Sequence of chain 56.E:
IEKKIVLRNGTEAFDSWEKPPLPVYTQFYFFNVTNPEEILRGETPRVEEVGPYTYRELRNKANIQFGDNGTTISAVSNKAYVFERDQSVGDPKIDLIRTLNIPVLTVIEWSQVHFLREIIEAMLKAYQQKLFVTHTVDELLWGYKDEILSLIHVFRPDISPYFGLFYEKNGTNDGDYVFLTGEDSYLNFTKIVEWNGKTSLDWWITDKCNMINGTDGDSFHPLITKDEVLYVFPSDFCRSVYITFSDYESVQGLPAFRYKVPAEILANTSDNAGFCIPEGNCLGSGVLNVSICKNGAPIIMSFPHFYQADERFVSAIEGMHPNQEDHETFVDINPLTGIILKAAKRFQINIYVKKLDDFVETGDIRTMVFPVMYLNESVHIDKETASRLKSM

Binding-site contacts:
Ligand atom O7 contacts residue LEU70 of chain 56.E at 3.7 Å.
Ligand atom C2 contacts residue VAL94 of chain 56.E at 4.3 Å (hydrophobic).
Ligand atom C7 contacts residue TYR93 of chain 56.E at 4.3 Å (hydrophobic).
Ligand atom N2 contacts residue ASN182 of chain 56.E at 2.9 Å (h-bond).
Ligand atom C4 contacts residue ASN182 of chain 56.E at 4.3 Å.
Ligand atom C7 contacts residue TRP154 of chain 56.E at 4.5 Å (hydrophobic).
Ligand atom O5 contacts residue ASN182 of chain 56.E at 2.4 Å (h-bond).
Ligand atom C1 contacts residue TYR93 of chain 56.E at 3.8 Å (hydrophobic).
Ligand atom O3 contacts residue VAL94 of chain 56.E at 4.5 Å.
Ligand atom C7 contacts residue ASN182 of chain 56.E at 3.1 Å.
Ligand atom C8 contacts residue TRP154 of chain 56.E at 3.6 Å (hydrophobic).
Ligand atom C3 contacts residue TYR93 of chain 56.E at 3.8 Å (hydrophobic).
Ligand atom C3 contacts residue VAL94 of chain 56.E at 4.4 Å (hydrophobic).
Ligand atom N2 contacts residue TYR93 of chain 56.E at 3.3 Å (h-bond).
Ligand atom C2 contacts residue ASN182 of chain 56.E at 2.5 Å.
Ligand atom O4 contacts residue VAL94 of chain 56.E at 3.7 Å.
Ligand atom C2 contacts residue TYR93 of chain 56.E at 3.8 Å (hydrophobic).
Ligand atom C8 contacts residue ASN182 of chain 56.E at 4.3 Å.
Ligand atom C1 contacts residue ASN182 of chain 56.E at 1.4 Å.
Ligand atom C3 contacts residue ASN182 of chain 56.E at 3.8 Å.
Ligand atom O7 contacts residue TRP154 of chain 56.E at 4.5 Å.
Ligand atom C5 contacts residue ASN182 of chain 56.E at 3.6 Å.
Ligand atom O7 contacts residue VAL94 of chain 56.E at 3.5 Å.
Ligand atom C8 contacts residue TYR93 of chain 56.E at 4.4 Å (hydrophobic).
Ligand atom C8 contacts residue ASP150 of chain 56.E at 4.3 Å.
Ligand atom O7 contacts residue ASN182 of chain 56.E at 2.9 Å (h-bond).

This small molecule binds to this protein.
Small molecule (SMILES): CC(=O)N[C@H]1[C@H](O[C@H]2[C@H](O)[C@@H](NC(C)=O)CO[C@@H]2CO)O[C@H](CO)[C@@H](O)[C@@H]1O